Sequence of chain 1.B:
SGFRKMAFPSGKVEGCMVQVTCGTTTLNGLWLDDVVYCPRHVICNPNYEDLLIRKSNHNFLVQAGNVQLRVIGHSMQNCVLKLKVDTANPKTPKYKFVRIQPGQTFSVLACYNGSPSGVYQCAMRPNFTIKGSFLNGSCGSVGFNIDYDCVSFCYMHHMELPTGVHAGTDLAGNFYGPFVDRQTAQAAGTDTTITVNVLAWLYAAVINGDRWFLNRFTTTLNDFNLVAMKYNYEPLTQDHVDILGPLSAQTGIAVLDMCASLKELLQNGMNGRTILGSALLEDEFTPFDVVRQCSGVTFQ

Binding-site contacts:
Ligand atom C3 contacts residue THR190 of chain 1.A at 3.3 Å.
Ligand atom O26 contacts residue GLU166 of chain 1.A at 3.4 Å.
Ligand atom N10 contacts residue GLU166 of chain 1.A at 2.8 Å (salt-bridge).
Ligand atom O28 contacts residue SER144 of chain 1.A at 3.3 Å (h-bond).
Ligand atom C17 contacts residue CYS145 of chain 1.A at 2.8 Å (hydrophobic).
Ligand atom O28 contacts residue CYS145 of chain 1.A at 3.0 Å (h-bond).
Ligand atom C24 contacts residue GLU166 of chain 1.A at 3.5 Å.
Ligand atom O26 contacts residue MET165 of chain 1.A at 3.7 Å.
Ligand atom C21 contacts residue ASN142 of chain 1.A at 3.2 Å.
Ligand atom N23 contacts residue GLU166 of chain 1.A at 3.2 Å (salt-bridge).
Ligand atom O33 contacts residue MET165 of chain 1.A at 3.3 Å.
Ligand atom C36 contacts residue HIS164 of chain 1.A at 3.5 Å.
Ligand atom C22 contacts residue LEU141 of chain 1.A at 3.6 Å (hydrophobic).
Ligand atom C36 contacts residue HIS41 of chain 1.A at 3.5 Å.
Ligand atom C6 contacts residue PRO168 of chain 1.A at 3.5 Å (hydrophobic).
Ligand atom C4 contacts residue THR190 of chain 1.A at 3.2 Å.
Ligand atom C5 contacts residue PRO168 of chain 1.A at 3.5 Å (hydrophobic).
Ligand atom O8 contacts residue MET165 of chain 1.A at 3.4 Å.
Ligand atom N16 contacts residue CYS145 of chain 1.A at 3.1 Å (h-bond).
Ligand atom C11 contacts residue GLU166 of chain 1.A at 3.6 Å.
Ligand atom C9 contacts residue GLU166 of chain 1.A at 3.7 Å.
Ligand atom O29 contacts residue GLN189 of chain 1.A at 3.5 Å.
Ligand atom C19 contacts residue CYS145 of chain 1.A at 3.3 Å (hydrophobic).
Ligand atom O26 contacts residue PHE140 of chain 1.A at 3.7 Å.
Ligand atom C27 contacts residue CYS145 of chain 1.A at 1.8 Å (hydrophobic).
Ligand atom O26 contacts residue HIS163 of chain 1.A at 2.5 Å (h-bond).
Ligand atom O33 contacts residue GLU166 of chain 1.A at 2.8 Å (salt-bridge).
Ligand atom C23 contacts residue HIS41 of chain 1.A at 3.8 Å.
Ligand atom O26 contacts residue HIS172 of chain 1.A at 3.6 Å.
Ligand atom O28 contacts residue GLY143 of chain 1.A at 3.0 Å (h-bond).
Ligand atom N16 contacts residue HIS164 of chain 1.A at 2.9 Å (h-bond).
Ligand atom C22 contacts residue ASN142 of chain 1.A at 3.5 Å.
Ligand atom C15 contacts residue HIS164 of chain 1.A at 3.7 Å.
Ligand atom N23 contacts residue PHE140 of chain 1.A at 3.2 Å (h-bond).
Ligand atom C24 contacts residue HIS163 of chain 1.A at 3.6 Å.
Ligand atom C7 contacts residue THR190 of chain 1.A at 3.1 Å.
Ligand atom O8 contacts residue GLU166 of chain 1.A at 3.7 Å.
Ligand atom C30 contacts residue GLU166 of chain 1.A at 3.5 Å.
Ligand atom C14 contacts residue HIS164 of chain 1.A at 3.6 Å.
Ligand atom C7 contacts residue GLN192 of chain 1.A at 3.6 Å.

Sequence of chain 1.A:
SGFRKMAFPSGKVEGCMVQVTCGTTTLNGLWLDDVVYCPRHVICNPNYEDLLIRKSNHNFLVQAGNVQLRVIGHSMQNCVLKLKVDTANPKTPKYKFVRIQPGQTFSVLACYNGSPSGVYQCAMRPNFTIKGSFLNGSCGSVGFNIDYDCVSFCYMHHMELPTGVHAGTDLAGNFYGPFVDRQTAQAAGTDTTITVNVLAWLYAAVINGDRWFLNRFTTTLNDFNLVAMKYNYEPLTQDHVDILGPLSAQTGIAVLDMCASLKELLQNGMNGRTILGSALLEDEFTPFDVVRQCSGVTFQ

A small-molecule ligand and the protein it binds are described below.
Small molecule (SMILES): CC(C)(C)C[C@H](NC(=O)[C@@H](NC(=O)OCc1ccccc1)C1CC1)C(=O)N[C@H](CO)C[C@@H]1CCNC1=O